Binding-site contacts:
Ligand atom C8 contacts residue GLY393 of chain 1.C at 3.3 Å.
Ligand atom C3 contacts residue ASN396 of chain 1.C at 3.9 Å.
Ligand atom O5 contacts residue ASN396 of chain 1.C at 2.5 Å (h-bond).
Ligand atom C1 contacts residue ASN396 of chain 1.C at 1.5 Å.
Ligand atom C8 contacts residue ILE417 of chain 1.C at 4.3 Å (hydrophobic).
Ligand atom C4 contacts residue ASN396 of chain 1.C at 4.4 Å.
Ligand atom C8 contacts residue ASN396 of chain 1.C at 4.2 Å.
Ligand atom C7 contacts residue GLY393 of chain 1.C at 4.3 Å.
Ligand atom C2 contacts residue ASN396 of chain 1.C at 2.5 Å.
Ligand atom C5 contacts residue ASN396 of chain 1.C at 3.9 Å.
Ligand atom C7 contacts residue ASN396 of chain 1.C at 3.2 Å.
Ligand atom N2 contacts residue ASN396 of chain 1.C at 2.9 Å (h-bond).
Ligand atom O7 contacts residue ASN396 of chain 1.C at 3.3 Å (h-bond).

Sequence of chain 1.C:
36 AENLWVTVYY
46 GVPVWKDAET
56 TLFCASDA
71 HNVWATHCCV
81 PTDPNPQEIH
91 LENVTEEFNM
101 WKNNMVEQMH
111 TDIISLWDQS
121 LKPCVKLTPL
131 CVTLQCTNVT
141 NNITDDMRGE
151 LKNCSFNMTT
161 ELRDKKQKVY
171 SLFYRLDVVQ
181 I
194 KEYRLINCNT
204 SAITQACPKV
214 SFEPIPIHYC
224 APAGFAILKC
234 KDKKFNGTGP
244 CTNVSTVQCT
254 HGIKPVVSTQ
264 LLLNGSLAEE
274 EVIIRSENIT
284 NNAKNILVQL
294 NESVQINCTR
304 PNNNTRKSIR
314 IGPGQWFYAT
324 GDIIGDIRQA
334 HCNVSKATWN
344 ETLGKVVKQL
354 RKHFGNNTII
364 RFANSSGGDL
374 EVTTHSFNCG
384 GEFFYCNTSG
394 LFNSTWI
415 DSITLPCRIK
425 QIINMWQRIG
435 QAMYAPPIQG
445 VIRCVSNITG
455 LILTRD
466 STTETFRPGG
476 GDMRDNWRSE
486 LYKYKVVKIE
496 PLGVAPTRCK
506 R

The protein below binds the small molecule below.
Small molecule (SMILES): CC(=O)N[C@@H]1[C@@H](O)[C@H](O)[C@@H](CO)O[C@H]1O